Sequence of chain 1.A:
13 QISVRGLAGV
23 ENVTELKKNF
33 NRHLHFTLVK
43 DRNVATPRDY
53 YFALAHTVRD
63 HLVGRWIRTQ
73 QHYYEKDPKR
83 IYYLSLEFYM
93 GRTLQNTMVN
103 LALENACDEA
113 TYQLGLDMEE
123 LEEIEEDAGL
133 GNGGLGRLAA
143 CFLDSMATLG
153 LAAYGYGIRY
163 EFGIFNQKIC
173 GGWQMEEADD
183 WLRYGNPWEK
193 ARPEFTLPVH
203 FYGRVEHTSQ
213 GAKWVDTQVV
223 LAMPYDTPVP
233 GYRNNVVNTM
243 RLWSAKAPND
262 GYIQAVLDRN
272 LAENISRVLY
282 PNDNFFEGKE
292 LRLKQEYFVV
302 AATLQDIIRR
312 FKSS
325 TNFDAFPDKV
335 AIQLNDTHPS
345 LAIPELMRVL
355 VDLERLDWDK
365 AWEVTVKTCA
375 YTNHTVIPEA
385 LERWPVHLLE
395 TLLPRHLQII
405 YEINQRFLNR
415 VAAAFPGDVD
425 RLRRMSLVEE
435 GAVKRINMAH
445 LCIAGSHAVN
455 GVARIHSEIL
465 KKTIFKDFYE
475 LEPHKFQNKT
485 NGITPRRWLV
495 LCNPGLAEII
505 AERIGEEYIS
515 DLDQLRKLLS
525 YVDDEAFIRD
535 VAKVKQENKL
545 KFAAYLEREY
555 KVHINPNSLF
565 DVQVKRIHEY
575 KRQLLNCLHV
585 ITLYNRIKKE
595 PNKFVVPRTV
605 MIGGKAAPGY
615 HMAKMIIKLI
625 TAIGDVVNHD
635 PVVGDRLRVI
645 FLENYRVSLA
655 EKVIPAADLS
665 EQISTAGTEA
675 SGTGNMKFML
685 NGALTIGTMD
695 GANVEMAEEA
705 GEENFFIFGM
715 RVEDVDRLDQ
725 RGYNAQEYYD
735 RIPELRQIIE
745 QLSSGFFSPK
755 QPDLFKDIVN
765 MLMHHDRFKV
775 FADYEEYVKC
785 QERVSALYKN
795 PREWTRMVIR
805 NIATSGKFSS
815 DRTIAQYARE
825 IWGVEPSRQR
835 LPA

The protein below binds the small molecule below.
Small molecule (SMILES): O=C(NC(=O)c1cccc2ccccc12)N[C@@H]1O[C@H](CO)[C@@H](O)[C@H](O)[C@H]1O

Binding-site contacts:
Ligand atom O6 contacts residue HIS378 of chain 1.A at 2.7 Å (h-bond).
Ligand atom O5 contacts residue LEU137 of chain 1.A at 3.5 Å (h-bond).
Ligand atom C13 contacts residue ASN283 of chain 1.A at 3.5 Å.
Ligand atom C17 contacts residue ALA384 of chain 1.A at 3.5 Å (hydrophobic).
Ligand atom C6 contacts residue GLY136 of chain 1.A at 3.7 Å.
Ligand atom C2 contacts residue HIS378 of chain 1.A at 3.5 Å.
Ligand atom O3 contacts residue SER675 of chain 1.A at 3.0 Å (h-bond).
Ligand atom O4 contacts residue ASN485 of chain 1.A at 3.5 Å (h-bond).
Ligand atom C15 contacts residue ASP284 of chain 1.A at 3.2 Å.
Ligand atom O3 contacts residue GLY676 of chain 1.A at 3.2 Å (h-bond).
Ligand atom O8 contacts residue ASN134 of chain 1.A at 3.7 Å.
Ligand atom O3 contacts residue GLU673 of chain 1.A at 2.8 Å (salt-bridge).
Ligand atom C11 contacts residue ASP284 of chain 1.A at 3.7 Å.
Ligand atom C6 contacts residue ASN485 of chain 1.A at 3.3 Å.
Ligand atom O2 contacts residue TYR574 of chain 1.A at 3.1 Å (h-bond).
Ligand atom O6 contacts residue VAL456 of chain 1.A at 3.8 Å.
Ligand atom O6 contacts residue ASN485 of chain 1.A at 2.8 Å (h-bond).
Ligand atom C5 contacts residue LEU137 of chain 1.A at 3.6 Å (hydrophobic).
Ligand atom C3 contacts residue GLU673 of chain 1.A at 3.4 Å.
Ligand atom O3 contacts residue ALA674 of chain 1.A at 3.4 Å (h-bond).
Ligand atom C9 contacts residue GLU89 of chain 1.A at 3.3 Å.
Ligand atom C12 contacts residue ASP284 of chain 1.A at 3.7 Å.
Ligand atom N2 contacts residue LEU137 of chain 1.A at 3.8 Å.
Ligand atom C17 contacts residue ASP284 of chain 1.A at 3.6 Å.
Ligand atom O4 contacts residue SER675 of chain 1.A at 3.6 Å.
Ligand atom C5 contacts residue GLY136 of chain 1.A at 3.6 Å.
Ligand atom C12 contacts residue ASN283 of chain 1.A at 3.8 Å.
Ligand atom O7 contacts residue LEU137 of chain 1.A at 3.0 Å (h-bond).
Ligand atom C14 contacts residue GLU89 of chain 1.A at 3.6 Å.
Ligand atom O8 contacts residue ASP284 of chain 1.A at 3.8 Å.
Ligand atom C10 contacts residue ASP284 of chain 1.A at 3.8 Å.
Ligand atom O4 contacts residue GLY676 of chain 1.A at 2.9 Å (h-bond).
Ligand atom O2 contacts residue GLU673 of chain 1.A at 3.1 Å (salt-bridge).
Ligand atom O7 contacts residue GLY136 of chain 1.A at 3.5 Å (h-bond).
Ligand atom C14 contacts residue HIS342 of chain 1.A at 3.7 Å.
Ligand atom C2 contacts residue GLU673 of chain 1.A at 3.8 Å.
Ligand atom O5 contacts residue HIS378 of chain 1.A at 3.6 Å (h-bond).
Ligand atom C6 contacts residue HIS378 of chain 1.A at 3.5 Å.
Ligand atom C7 contacts residue LEU137 of chain 1.A at 3.5 Å (hydrophobic).
Ligand atom C16 contacts residue ASP284 of chain 1.A at 3.1 Å.